Binding-site contacts:
Ligand atom C1 contacts residue PRO153 of chain 1.B at 4.0 Å (hydrophobic).
Ligand atom P5 contacts residue PRO153 of chain 1.B at 4.4 Å.
Ligand atom O4 contacts residue ASN151 of chain 1.B at 4.2 Å.
Ligand atom O52 contacts residue HIS154 of chain 1.B at 3.6 Å (h-bond).
Ligand atom O4 contacts residue ARG104 of chain 1.B at 3.1 Å (salt-bridge).
Ligand atom O51 contacts residue HIS154 of chain 1.B at 3.0 Å (h-bond).
Ligand atom C5 contacts residue PRO153 of chain 1.B at 4.1 Å (hydrophobic).
Ligand atom C5 contacts residue ASN151 of chain 1.B at 4.1 Å.
Ligand atom C4 contacts residue ASN151 of chain 1.B at 4.1 Å.
Ligand atom C1 contacts residue ASN151 of chain 1.B at 4.1 Å.
Ligand atom P1 contacts residue PRO153 of chain 1.B at 4.5 Å.
Ligand atom O3 contacts residue ARG104 of chain 1.B at 3.6 Å (salt-bridge).
Ligand atom O52 contacts residue GLN152 of chain 1.B at 3.5 Å.
Ligand atom P4 contacts residue ARG104 of chain 1.B at 3.7 Å.
Ligand atom O6 contacts residue PRO153 of chain 1.B at 3.8 Å.
Ligand atom C4 contacts residue ARG104 of chain 1.B at 3.9 Å.
Ligand atom O52 contacts residue PRO153 of chain 1.B at 3.8 Å.
Ligand atom P1 contacts residue ASN151 of chain 1.B at 3.8 Å.
Ligand atom C6 contacts residue PRO153 of chain 1.B at 4.2 Å (hydrophobic).
Ligand atom O11 contacts residue LYS199 of chain 1.B at 4.5 Å.
Ligand atom O13 contacts residue LYS199 of chain 1.B at 2.4 Å (salt-bridge).
Ligand atom O3 contacts residue ASN151 of chain 1.B at 4.3 Å.
Ligand atom O12 contacts residue ASN151 of chain 1.B at 2.5 Å (h-bond).
Ligand atom C2 contacts residue ASN151 of chain 1.B at 4.0 Å.
Ligand atom C3 contacts residue ARG104 of chain 1.B at 3.6 Å.
Ligand atom O51 contacts residue PRO153 of chain 1.B at 3.9 Å.
Ligand atom C3 contacts residue ASN151 of chain 1.B at 3.5 Å.
Ligand atom O11 contacts residue ASN151 of chain 1.B at 3.5 Å (h-bond).
Ligand atom O41 contacts residue ARG104 of chain 1.B at 3.5 Å (salt-bridge).
Ligand atom O12 contacts residue PRO153 of chain 1.B at 3.4 Å.
Ligand atom O53 contacts residue LYS106 of chain 1.B at 3.9 Å.
Ligand atom O52 contacts residue ILE155 of chain 1.B at 4.5 Å.
Ligand atom P5 contacts residue HIS154 of chain 1.B at 3.5 Å.
Ligand atom O12 contacts residue LYS199 of chain 1.B at 4.1 Å.
Ligand atom O53 contacts residue HIS154 of chain 1.B at 3.2 Å.
Ligand atom O42 contacts residue ARG104 of chain 1.B at 3.2 Å (salt-bridge).
Ligand atom P1 contacts residue LYS199 of chain 1.B at 3.7 Å.

Sequence of chain 1.B:
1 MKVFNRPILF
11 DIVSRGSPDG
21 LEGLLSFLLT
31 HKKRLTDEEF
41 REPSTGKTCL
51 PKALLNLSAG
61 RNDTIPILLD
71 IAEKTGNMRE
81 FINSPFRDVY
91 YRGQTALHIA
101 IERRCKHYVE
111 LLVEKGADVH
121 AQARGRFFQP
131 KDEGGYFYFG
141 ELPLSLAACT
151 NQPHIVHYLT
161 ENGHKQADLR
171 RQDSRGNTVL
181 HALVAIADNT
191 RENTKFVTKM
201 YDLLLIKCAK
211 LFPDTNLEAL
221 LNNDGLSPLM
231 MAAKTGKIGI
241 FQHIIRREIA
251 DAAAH

A protein and the small-molecule ligand that binds it are described below.
Small molecule (SMILES): O=P(O)(O)O[C@@H]1[C@H](O)[C@H](O)[C@@H](OP(=O)(O)O)[C@H](OP(=O)(O)O)[C@H]1O